Binding-site contacts:
Ligand atom C8 contacts residue ASP155 of chain 1.A at 4.3 Å.
Ligand atom C2 contacts residue ASN123 of chain 1.A at 2.5 Å.
Ligand atom O7 contacts residue ASP155 of chain 1.A at 2.8 Å (salt-bridge).
Ligand atom O7 contacts residue ASN123 of chain 1.A at 3.9 Å.
Ligand atom C4 contacts residue ASN123 of chain 1.A at 4.3 Å.
Ligand atom C7 contacts residue ILE121 of chain 1.A at 3.6 Å (hydrophobic).
Ligand atom O7 contacts residue GLN154 of chain 1.A at 3.5 Å.
Ligand atom N2 contacts residue ASP155 of chain 1.A at 4.3 Å.
Ligand atom C1 contacts residue ASN123 of chain 1.A at 1.4 Å.
Ligand atom C3 contacts residue ILE121 of chain 1.A at 4.4 Å (hydrophobic).
Ligand atom C7 contacts residue GLN154 of chain 1.A at 3.9 Å.
Ligand atom N2 contacts residue ILE121 of chain 1.A at 3.1 Å (h-bond).
Ligand atom C2 contacts residue ILE121 of chain 1.A at 4.0 Å (hydrophobic).
Ligand atom C8 contacts residue GLN154 of chain 1.A at 2.6 Å.
Ligand atom C7 contacts residue ASP155 of chain 1.A at 3.8 Å.
Ligand atom C3 contacts residue ASN123 of chain 1.A at 3.8 Å.
Ligand atom O5 contacts residue ASN123 of chain 1.A at 2.4 Å (h-bond).
Ligand atom N2 contacts residue ASN123 of chain 1.A at 2.9 Å (h-bond).
Ligand atom C8 contacts residue ASN123 of chain 1.A at 3.2 Å.
Ligand atom C5 contacts residue ASN123 of chain 1.A at 3.7 Å.
Ligand atom C8 contacts residue TRP122 of chain 1.A at 3.6 Å (hydrophobic).
Ligand atom O3 contacts residue ASP155 of chain 1.A at 4.3 Å.
Ligand atom C1 contacts residue ILE121 of chain 1.A at 3.9 Å (hydrophobic).
Ligand atom C8 contacts residue ILE121 of chain 1.A at 3.2 Å (hydrophobic).
Ligand atom C7 contacts residue ASN123 of chain 1.A at 3.1 Å.
Ligand atom O7 contacts residue ILE153 of chain 1.A at 3.9 Å.

This protein binds this small molecule.
Small molecule (SMILES): CC(=O)N[C@H]1[C@H](O[C@H]2[C@H](O)[C@@H](NC(C)=O)CO[C@@H]2CO)O[C@H](CO)[C@@H](O)[C@@H]1O

Sequence of chain 1.A:
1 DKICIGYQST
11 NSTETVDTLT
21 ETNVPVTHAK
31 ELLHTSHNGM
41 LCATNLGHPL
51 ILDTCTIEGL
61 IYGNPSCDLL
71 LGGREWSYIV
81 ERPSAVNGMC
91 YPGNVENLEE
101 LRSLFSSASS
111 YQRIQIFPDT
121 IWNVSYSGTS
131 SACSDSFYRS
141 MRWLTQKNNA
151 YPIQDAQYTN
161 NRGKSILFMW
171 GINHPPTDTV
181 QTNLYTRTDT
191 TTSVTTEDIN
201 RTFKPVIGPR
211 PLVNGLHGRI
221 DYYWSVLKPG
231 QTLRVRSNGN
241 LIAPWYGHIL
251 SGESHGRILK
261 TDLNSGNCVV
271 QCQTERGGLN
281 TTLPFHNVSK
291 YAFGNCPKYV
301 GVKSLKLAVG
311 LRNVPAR